Sequence of chain 7.L:
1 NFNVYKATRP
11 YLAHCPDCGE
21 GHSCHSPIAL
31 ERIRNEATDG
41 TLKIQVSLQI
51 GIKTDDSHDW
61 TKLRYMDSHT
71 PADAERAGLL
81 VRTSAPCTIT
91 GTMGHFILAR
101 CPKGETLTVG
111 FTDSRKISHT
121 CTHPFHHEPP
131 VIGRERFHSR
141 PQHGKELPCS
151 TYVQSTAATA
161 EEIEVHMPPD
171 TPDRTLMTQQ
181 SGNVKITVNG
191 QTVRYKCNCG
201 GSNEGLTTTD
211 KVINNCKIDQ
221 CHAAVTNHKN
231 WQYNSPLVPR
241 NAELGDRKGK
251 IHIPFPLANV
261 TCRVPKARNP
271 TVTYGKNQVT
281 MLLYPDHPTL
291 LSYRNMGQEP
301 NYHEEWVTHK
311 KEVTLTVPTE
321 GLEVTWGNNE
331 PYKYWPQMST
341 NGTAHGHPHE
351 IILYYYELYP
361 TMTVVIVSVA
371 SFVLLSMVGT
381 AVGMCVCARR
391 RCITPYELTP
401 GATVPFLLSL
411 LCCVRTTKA

Binding-site contacts:
Ligand atom C8 contacts residue ASN259 of chain 7.L at 4.4 Å.
Ligand atom C5 contacts residue ASN259 of chain 7.L at 3.7 Å.
Ligand atom C8 contacts residue LYS181 of chain 7.K at 4.3 Å.
Ligand atom O7 contacts residue ASN259 of chain 7.L at 2.9 Å (h-bond).
Ligand atom C3 contacts residue ASN259 of chain 7.L at 3.8 Å.
Ligand atom O5 contacts residue ASN259 of chain 7.L at 2.3 Å (h-bond).
Ligand atom C2 contacts residue ASN259 of chain 7.L at 2.4 Å.
Ligand atom O7 contacts residue LYS181 of chain 7.K at 4.3 Å.
Ligand atom O6 contacts residue ASN259 of chain 7.L at 4.2 Å.
Ligand atom O7 contacts residue THR116 of chain 7.K at 3.9 Å.
Ligand atom C1 contacts residue ASN259 of chain 7.L at 1.4 Å.
Ligand atom C7 contacts residue ASN259 of chain 7.L at 3.1 Å.
Ligand atom N2 contacts residue ASN259 of chain 7.L at 2.9 Å (h-bond).
Ligand atom C4 contacts residue ASN259 of chain 7.L at 4.2 Å.

The protein below binds the small molecule below.
Small molecule (SMILES): CC(=O)N[C@@H]1[C@@H](O)[C@H](O)[C@@H](CO)O[C@H]1O

Sequence of chain 7.K:
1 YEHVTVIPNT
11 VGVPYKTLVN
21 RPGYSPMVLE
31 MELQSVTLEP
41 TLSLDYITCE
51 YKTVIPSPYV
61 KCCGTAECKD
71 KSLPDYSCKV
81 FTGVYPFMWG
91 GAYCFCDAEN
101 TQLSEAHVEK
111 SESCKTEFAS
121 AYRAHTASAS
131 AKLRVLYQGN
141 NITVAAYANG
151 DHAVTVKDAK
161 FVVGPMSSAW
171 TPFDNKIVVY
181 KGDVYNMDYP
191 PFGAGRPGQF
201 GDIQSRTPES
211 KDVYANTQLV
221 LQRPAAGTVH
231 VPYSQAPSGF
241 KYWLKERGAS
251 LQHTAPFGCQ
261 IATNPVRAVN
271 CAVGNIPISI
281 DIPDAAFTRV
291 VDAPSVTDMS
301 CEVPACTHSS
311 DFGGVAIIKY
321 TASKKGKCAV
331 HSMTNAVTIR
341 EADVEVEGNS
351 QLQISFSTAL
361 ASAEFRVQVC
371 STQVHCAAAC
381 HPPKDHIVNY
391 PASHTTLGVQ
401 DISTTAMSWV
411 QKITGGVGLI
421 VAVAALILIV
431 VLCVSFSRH